Sequence of chain 1.A:
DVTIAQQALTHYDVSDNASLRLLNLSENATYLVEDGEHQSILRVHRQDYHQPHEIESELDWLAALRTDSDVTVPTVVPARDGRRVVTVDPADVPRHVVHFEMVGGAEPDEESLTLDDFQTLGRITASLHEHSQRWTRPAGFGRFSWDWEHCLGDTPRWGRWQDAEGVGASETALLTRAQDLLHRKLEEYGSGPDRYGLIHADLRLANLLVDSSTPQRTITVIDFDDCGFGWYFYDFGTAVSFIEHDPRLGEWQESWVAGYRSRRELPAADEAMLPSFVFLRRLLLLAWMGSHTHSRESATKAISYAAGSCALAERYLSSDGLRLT

Binding-site contacts:
Ligand atom C07 contacts residue TRP317 of chain 1.A at 3.5 Å (hydrophobic).
Ligand atom C08 contacts residue TRP187 of chain 1.A at 4.0 Å (hydrophobic).
Ligand atom O02 contacts residue TRP317 of chain 1.A at 2.9 Å.
Ligand atom C15 contacts residue TRP187 of chain 1.A at 3.2 Å (hydrophobic).
Ligand atom C08 contacts residue GLU53 of chain 1.A at 3.6 Å.
Ligand atom C08 contacts residue TRP317 of chain 1.A at 3.7 Å (hydrophobic).
Ligand atom C08 contacts residue LEU314 of chain 1.A at 4.4 Å (hydrophobic).
Ligand atom C15 contacts residue LEU314 of chain 1.A at 4.2 Å (hydrophobic).
Ligand atom C15 contacts residue ASP255 of chain 1.A at 4.2 Å.
Ligand atom C07 contacts residue PHE271 of chain 1.A at 4.3 Å (hydrophobic).
Ligand atom C09 contacts residue TRP317 of chain 1.A at 4.0 Å (hydrophobic).
Ligand atom O02 contacts residue GLU53 of chain 1.A at 4.1 Å.
Ligand atom C15 contacts residue ARG310 of chain 1.A at 3.9 Å.
Ligand atom N04 contacts residue TRP187 of chain 1.A at 4.1 Å.
Ligand atom O02 contacts residue PHE271 of chain 1.A at 4.2 Å.
Ligand atom C15 contacts residue ASP231 of chain 1.A at 4.4 Å.
Ligand atom C09 contacts residue GLU53 of chain 1.A at 4.4 Å.
Ligand atom N04 contacts residue TRP317 of chain 1.A at 3.4 Å (h-bond).
Ligand atom C09 contacts residue PHE271 of chain 1.A at 4.3 Å (hydrophobic).
Ligand atom N04 contacts residue GLU53 of chain 1.A at 2.3 Å (salt-bridge).

A protein and the small-molecule ligand that binds it are described below.
Small molecule (SMILES): COC[C@@H](C)N